Sequence of chain 3.A:
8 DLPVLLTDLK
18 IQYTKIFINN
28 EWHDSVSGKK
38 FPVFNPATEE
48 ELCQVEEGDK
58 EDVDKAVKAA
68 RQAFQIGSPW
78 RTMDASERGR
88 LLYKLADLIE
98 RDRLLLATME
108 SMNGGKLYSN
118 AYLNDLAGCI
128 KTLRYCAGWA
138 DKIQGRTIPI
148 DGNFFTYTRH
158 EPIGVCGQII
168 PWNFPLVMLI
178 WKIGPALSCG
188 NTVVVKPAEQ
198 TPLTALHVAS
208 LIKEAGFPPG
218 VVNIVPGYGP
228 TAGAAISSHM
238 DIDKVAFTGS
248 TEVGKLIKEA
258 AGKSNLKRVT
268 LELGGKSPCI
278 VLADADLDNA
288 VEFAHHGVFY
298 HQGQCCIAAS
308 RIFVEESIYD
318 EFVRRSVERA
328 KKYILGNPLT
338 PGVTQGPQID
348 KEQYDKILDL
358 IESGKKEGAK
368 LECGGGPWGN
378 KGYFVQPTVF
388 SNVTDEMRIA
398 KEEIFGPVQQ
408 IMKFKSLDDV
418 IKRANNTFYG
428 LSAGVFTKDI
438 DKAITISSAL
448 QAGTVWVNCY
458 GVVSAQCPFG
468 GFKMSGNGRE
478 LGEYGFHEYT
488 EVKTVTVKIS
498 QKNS

The small molecule below binds the protein below.
Small molecule (SMILES): CS(=O)(=O)N1CCN(C(=O)c2cnc3ccc(F)cc3c2-c2ccc(C3(C#N)CC3)cc2)CC1

Binding-site contacts:
Ligand atom C33 contacts residue TRP178 of chain 3.A at 3.8 Å (hydrophobic).
Ligand atom C2 contacts residue GLY458 of chain 3.A at 3.8 Å.
Ligand atom C28 contacts residue VAL460 of chain 3.A at 3.9 Å (hydrophobic).
Ligand atom C15 contacts residue ILE304 of chain 3.A at 3.8 Å (hydrophobic).
Ligand atom C8 contacts residue TYR297 of chain 3.A at 3.8 Å (hydrophobic).
Ligand atom O26 contacts residue ALA462 of chain 3.A at 3.8 Å.
Ligand atom O27 contacts residue GLY125 of chain 3.A at 3.6 Å (h-bond).
Ligand atom O27 contacts residue TRP178 of chain 3.A at 3.2 Å (h-bond).
Ligand atom N31 contacts residue ILE304 of chain 3.A at 3.4 Å (h-bond).
Ligand atom N10 contacts residue TYR297 of chain 3.A at 3.5 Å.
Ligand atom C9 contacts residue ASN121 of chain 3.A at 3.7 Å.
Ligand atom F35 contacts residue GLY458 of chain 3.A at 3.7 Å.
Ligand atom C12 contacts residue PHE171 of chain 3.A at 3.4 Å (hydrophobic).
Ligand atom C4 contacts residue TYR297 of chain 3.A at 3.6 Å (hydrophobic).
Ligand atom O27 contacts residue THR129 of chain 3.A at 3.2 Å (h-bond).
Ligand atom C5 contacts residue HIS293 of chain 3.A at 3.9 Å.
Ligand atom C2 contacts residue TYR297 of chain 3.A at 3.7 Å (hydrophobic).
Ligand atom C28 contacts residue GLY125 of chain 3.A at 3.8 Å.
Ligand atom F35 contacts residue ILE304 of chain 3.A at 3.8 Å.
Ligand atom O26 contacts residue VAL460 of chain 3.A at 3.3 Å (h-bond).
Ligand atom O18 contacts residue ASN121 of chain 3.A at 3.6 Å.
Ligand atom N31 contacts residue CYS303 of chain 3.A at 3.0 Å (h-bond).
Ligand atom N31 contacts residue CYS302 of chain 3.A at 3.8 Å.
Ligand atom O26 contacts residue TRP178 of chain 3.A at 3.6 Å.
Ligand atom C16 contacts residue ILE304 of chain 3.A at 3.9 Å (hydrophobic).
Ligand atom O18 contacts residue TYR297 of chain 3.A at 3.7 Å.
Ligand atom C32 contacts residue MET175 of chain 3.A at 3.6 Å (hydrophobic).
Ligand atom C7 contacts residue TYR297 of chain 3.A at 3.8 Å (hydrophobic).
Ligand atom C1 contacts residue GLY458 of chain 3.A at 3.7 Å.
Ligand atom C6 contacts residue TYR297 of chain 3.A at 3.9 Å (hydrophobic).
Ligand atom C23 contacts residue VAL460 of chain 3.A at 3.2 Å (hydrophobic).
Ligand atom C3 contacts residue TYR297 of chain 3.A at 3.7 Å (hydrophobic).
Ligand atom C33 contacts residue PHE466 of chain 3.A at 3.9 Å (hydrophobic).
Ligand atom C6 contacts residue GLY458 of chain 3.A at 3.9 Å.
Ligand atom O26 contacts residue SER461 of chain 3.A at 3.3 Å.
Ligand atom C15 contacts residue VAL460 of chain 3.A at 3.9 Å (hydrophobic).
Ligand atom C9 contacts residue TYR297 of chain 3.A at 3.5 Å (hydrophobic).
Ligand atom F35 contacts residue HIS293 of chain 3.A at 3.6 Å.
Ligand atom F35 contacts residue GLY294 of chain 3.A at 3.5 Å.
Ligand atom C13 contacts residue PHE171 of chain 3.A at 3.4 Å (hydrophobic).